A small-molecule ligand and the protein it binds are described below.
Small molecule (SMILES): CC(=O)N[C@@H]1[C@@H](O)[C@H](O)[C@@H](CO)O[C@H]1O

Sequence of chain 1.L:
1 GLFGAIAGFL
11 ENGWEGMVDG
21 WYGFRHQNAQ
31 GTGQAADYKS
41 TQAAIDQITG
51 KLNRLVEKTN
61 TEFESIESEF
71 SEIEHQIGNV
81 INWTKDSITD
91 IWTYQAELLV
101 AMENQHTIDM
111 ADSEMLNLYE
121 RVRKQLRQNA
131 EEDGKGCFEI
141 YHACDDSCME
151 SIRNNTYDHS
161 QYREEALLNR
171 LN

Sequence of chain 1.S:
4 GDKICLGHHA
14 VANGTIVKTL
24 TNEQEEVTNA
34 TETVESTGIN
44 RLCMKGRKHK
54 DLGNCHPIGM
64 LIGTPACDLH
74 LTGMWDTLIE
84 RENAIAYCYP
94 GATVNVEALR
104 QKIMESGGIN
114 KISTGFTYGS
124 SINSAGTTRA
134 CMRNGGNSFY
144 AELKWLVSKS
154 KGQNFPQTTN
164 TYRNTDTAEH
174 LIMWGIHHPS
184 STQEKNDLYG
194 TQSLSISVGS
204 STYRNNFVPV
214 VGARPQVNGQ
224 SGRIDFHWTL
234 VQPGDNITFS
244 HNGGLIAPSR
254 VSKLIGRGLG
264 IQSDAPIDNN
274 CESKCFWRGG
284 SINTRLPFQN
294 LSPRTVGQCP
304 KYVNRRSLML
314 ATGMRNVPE

Binding-site contacts:
Ligand atom C8 contacts residue GLU108 of chain 1.S at 4.1 Å.
Ligand atom O7 contacts residue ASN82 of chain 1.L at 2.9 Å (h-bond).
Ligand atom C3 contacts residue ASN82 of chain 1.L at 4.0 Å.
Ligand atom C1 contacts residue ASN82 of chain 1.L at 1.5 Å.
Ligand atom O5 contacts residue ASN82 of chain 1.L at 2.5 Å (h-bond).
Ligand atom C7 contacts residue ASN79 of chain 1.L at 3.1 Å.
Ligand atom C8 contacts residue HIS75 of chain 1.L at 3.4 Å.
Ligand atom C7 contacts residue ASN82 of chain 1.L at 3.1 Å.
Ligand atom O7 contacts residue ASN79 of chain 1.L at 2.6 Å (h-bond).
Ligand atom C4 contacts residue ASN82 of chain 1.L at 4.5 Å.
Ligand atom C8 contacts residue ASN79 of chain 1.L at 2.9 Å.
Ligand atom C8 contacts residue GLY78 of chain 1.L at 4.3 Å.
Ligand atom C2 contacts residue ASN82 of chain 1.L at 2.6 Å.
Ligand atom N2 contacts residue ASN79 of chain 1.L at 4.4 Å.
Ligand atom C8 contacts residue ASN82 of chain 1.L at 4.3 Å.
Ligand atom C5 contacts residue ASN82 of chain 1.L at 3.9 Å.
Ligand atom N2 contacts residue ASN82 of chain 1.L at 3.0 Å (h-bond).